Binding-site contacts:
Ligand atom N3 contacts residue CYS198 of chain 1.B at 3.5 Å (h-bond).
Ligand atom C1 contacts residue ASN174 of chain 1.B at 4.1 Å.
Ligand atom C5 contacts residue PHE193 of chain 1.B at 3.9 Å (hydrophobic).
Ligand atom N3 contacts residue GLY194 of chain 1.B at 3.8 Å.
Ligand atom C7 contacts residue CYS173 of chain 1.B at 4.2 Å (hydrophobic).
Ligand atom C7 contacts residue PHE193 of chain 1.B at 3.7 Å (hydrophobic).
Ligand atom C6 contacts residue VAL191 of chain 1.B at 3.5 Å (hydrophobic).
Ligand atom C4 contacts residue SER172 of chain 1.B at 3.8 Å.
Ligand atom C6 contacts residue PHE193 of chain 1.B at 4.0 Å (hydrophobic).
Ligand atom N3 contacts residue SER172 of chain 1.B at 3.1 Å (h-bond).
Ligand atom C6 contacts residue SER192 of chain 1.B at 3.8 Å.
Ligand atom C7 contacts residue SER172 of chain 1.B at 3.1 Å.
Ligand atom C1 contacts residue SER177 of chain 1.B at 3.8 Å.
Ligand atom N1 contacts residue ASN174 of chain 1.B at 4.1 Å.
Ligand atom C5 contacts residue CYS173 of chain 1.B at 4.0 Å (hydrophobic).
Ligand atom C6 contacts residue CYS173 of chain 1.B at 3.8 Å (hydrophobic).
Ligand atom N3 contacts residue LYS195 of chain 1.B at 3.6 Å.
Ligand atom N1 contacts residue SER177 of chain 1.B at 2.8 Å (h-bond).
Ligand atom N3 contacts residue ASP171 of chain 1.B at 2.8 Å (salt-bridge).
Ligand atom C6 contacts residue SER177 of chain 1.B at 3.8 Å.
Ligand atom C3 contacts residue PHE193 of chain 1.B at 4.1 Å (hydrophobic).
Ligand atom C4 contacts residue GLY194 of chain 1.B at 3.7 Å.
Ligand atom C1 contacts residue CYS173 of chain 1.B at 4.0 Å (hydrophobic).
Ligand atom N2 contacts residue GLY194 of chain 1.B at 3.9 Å.
Ligand atom C3 contacts residue CYS173 of chain 1.B at 4.1 Å (hydrophobic).
Ligand atom N2 contacts residue GLY205 of chain 1.B at 3.5 Å.
Ligand atom C3 contacts residue GLY194 of chain 1.B at 3.8 Å.
Ligand atom C5 contacts residue VAL191 of chain 1.B at 3.5 Å (hydrophobic).
Ligand atom C2 contacts residue ASN174 of chain 1.B at 3.9 Å.
Ligand atom N2 contacts residue SER172 of chain 1.B at 3.2 Å (h-bond).
Ligand atom C7 contacts residue GLY194 of chain 1.B at 3.7 Å.
Ligand atom N2 contacts residue PHE193 of chain 1.B at 3.3 Å (h-bond).
Ligand atom C4 contacts residue PHE193 of chain 1.B at 3.6 Å (hydrophobic).
Ligand atom N2 contacts residue ASP171 of chain 1.B at 3.0 Å (salt-bridge).
Ligand atom C4 contacts residue CYS173 of chain 1.B at 3.8 Å (hydrophobic).
Ligand atom C2 contacts residue CYS173 of chain 1.B at 4.1 Å (hydrophobic).
Ligand atom C7 contacts residue ASP171 of chain 1.B at 3.6 Å.
Ligand atom N1 contacts residue SER192 of chain 1.B at 4.0 Å.
Ligand atom C1 contacts residue SER192 of chain 1.B at 4.0 Å.
Ligand atom C5 contacts residue SER172 of chain 1.B at 3.9 Å.

Sequence of chain 1.B:
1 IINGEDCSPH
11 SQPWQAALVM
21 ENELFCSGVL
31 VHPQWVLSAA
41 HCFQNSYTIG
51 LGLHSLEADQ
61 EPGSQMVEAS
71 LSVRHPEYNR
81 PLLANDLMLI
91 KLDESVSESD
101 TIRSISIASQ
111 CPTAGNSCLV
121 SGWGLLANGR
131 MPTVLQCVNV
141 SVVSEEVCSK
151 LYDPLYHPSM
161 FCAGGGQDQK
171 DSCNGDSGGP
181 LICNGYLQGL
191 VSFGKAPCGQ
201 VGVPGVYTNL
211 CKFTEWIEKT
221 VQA

A protein and the small-molecule ligand that binds it are described below.
Small molecule (SMILES): NC(=[NH2+])c1ccc(N)cc1